Binding-site contacts:
Ligand atom O1 contacts residue LEU11 of chain 1.A at 2.9 Å (h-bond).
Ligand atom P2' contacts residue GLU256 of chain 1.A at 3.3 Å.
Ligand atom OP3 contacts residue SER244 of chain 1.A at 2.7 Å (h-bond).
Ligand atom C5' contacts residue THR70 of chain 1.A at 3.1 Å.
Ligand atom O12' contacts residue ASP248 of chain 1.A at 3.7 Å.
Ligand atom N3 contacts residue HIS97 of chain 1.A at 3.5 Å.
Ligand atom O4' contacts residue LEU11 of chain 1.A at 3.5 Å.
Ligand atom OP3 contacts residue GLU256 of chain 1.A at 3.6 Å.
Ligand atom N3 contacts residue ASN98 of chain 1.A at 3.5 Å (h-bond).
Ligand atom C12' contacts residue LYS72 of chain 1.A at 3.1 Å.
Ligand atom N6 contacts residue THR118 of chain 1.A at 2.6 Å (h-bond).
Ligand atom N1 contacts residue LYS176 of chain 1.A at 3.7 Å.
Ligand atom C4 contacts residue ASN98 of chain 1.A at 3.4 Å.
Ligand atom OP3 contacts residue ASN98 of chain 1.A at 3.2 Å (h-bond).
Ligand atom O12 contacts residue ALA10 of chain 1.A at 2.9 Å (h-bond).
Ligand atom O11' contacts residue LYS72 of chain 1.A at 2.8 Å (salt-bridge).
Ligand atom O12' contacts residue LYS72 of chain 1.A at 3.4 Å (salt-bridge).
Ligand atom O2' contacts residue ASN98 of chain 1.A at 2.9 Å (h-bond).
Ligand atom C2 contacts residue THR118 of chain 1.A at 3.7 Å.
Ligand atom O15' contacts residue LYS72 of chain 1.A at 3.1 Å.
Ligand atom C11' contacts residue ARG253 of chain 1.A at 3.2 Å.
Ligand atom C12' contacts residue ARG253 of chain 1.A at 3.6 Å.
Ligand atom O3' contacts residue GLU256 of chain 1.A at 2.6 Å (salt-bridge).
Ligand atom C2 contacts residue LYS176 of chain 1.A at 3.1 Å.
Ligand atom O3 contacts residue LYS72 of chain 1.A at 3.4 Å.
Ligand atom O3' contacts residue HIS97 of chain 1.A at 3.5 Å.
Ligand atom N1 contacts residue THR118 of chain 1.A at 2.7 Å (h-bond).
Ligand atom N6 contacts residue HIS120 of chain 1.A at 2.8 Å (h-bond).
Ligand atom O1 contacts residue ALA10 of chain 1.A at 3.3 Å (h-bond).
Ligand atom OP2 contacts residue GLU256 of chain 1.A at 2.4 Å (salt-bridge).
Ligand atom OP1 contacts residue SER244 of chain 1.A at 3.3 Å.
Ligand atom O3' contacts residue ASN98 of chain 1.A at 3.0 Å (h-bond).
Ligand atom C4' contacts residue LEU71 of chain 1.A at 3.5 Å (hydrophobic).
Ligand atom N9 contacts residue ASN98 of chain 1.A at 3.6 Å (h-bond).
Ligand atom P2' contacts residue SER244 of chain 1.A at 3.4 Å.
Ligand atom C3' contacts residue GLU256 of chain 1.A at 3.4 Å.
Ligand atom O12' contacts residue ARG253 of chain 1.A at 2.8 Å (salt-bridge).
Ligand atom C6 contacts residue THR118 of chain 1.A at 3.0 Å.
Ligand atom C11' contacts residue LYS72 of chain 1.A at 3.5 Å.
Ligand atom O12 contacts residue GLY9 of chain 1.A at 3.3 Å.

This protein binds this small molecule.
Small molecule (SMILES): Nc1ncnc2c1ncn2[C@@H]1O[C@H](CO[P](=O)(O)O[P](=O)(O)OC[C@H]2O[C@@H](O)[C@H](O)[C@@H]2O)[C@@H](O)[C@H]1OP(=O)(O)O

Sequence of chain 1.A:
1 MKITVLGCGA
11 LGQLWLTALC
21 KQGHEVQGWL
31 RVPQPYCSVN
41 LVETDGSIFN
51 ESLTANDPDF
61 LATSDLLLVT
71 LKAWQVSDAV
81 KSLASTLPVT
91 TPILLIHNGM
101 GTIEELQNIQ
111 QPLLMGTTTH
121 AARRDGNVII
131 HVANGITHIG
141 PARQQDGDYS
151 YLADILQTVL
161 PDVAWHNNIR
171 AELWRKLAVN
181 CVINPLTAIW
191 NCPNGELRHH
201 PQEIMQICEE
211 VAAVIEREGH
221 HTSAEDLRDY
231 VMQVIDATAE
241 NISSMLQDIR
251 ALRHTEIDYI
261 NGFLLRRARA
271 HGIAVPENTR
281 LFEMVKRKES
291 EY